Sequence of chain 1.A:
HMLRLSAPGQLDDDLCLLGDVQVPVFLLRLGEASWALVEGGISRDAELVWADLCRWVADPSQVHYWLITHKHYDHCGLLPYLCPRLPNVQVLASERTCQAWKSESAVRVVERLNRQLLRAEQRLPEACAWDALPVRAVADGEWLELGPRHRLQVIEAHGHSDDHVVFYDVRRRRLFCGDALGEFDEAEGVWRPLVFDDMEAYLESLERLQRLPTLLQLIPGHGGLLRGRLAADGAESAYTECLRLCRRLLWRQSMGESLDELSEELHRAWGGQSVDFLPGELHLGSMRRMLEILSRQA

Binding-site contacts:
Ligand atom N14 contacts residue ASP75 of chain 1.A at 3.4 Å (salt-bridge).
Ligand atom C06 contacts residue HIS284 of chain 1.A at 3.9 Å.
Ligand atom C07 contacts residue FE1 of chain 1.C at 2.9 Å.
Ligand atom C01 contacts residue SER287 of chain 1.A at 4.0 Å.
Ligand atom C01 contacts residue HIS284 of chain 1.A at 3.7 Å.
Ligand atom C03 contacts residue LEU279 of chain 1.A at 3.8 Å (hydrophobic).
Ligand atom C03 contacts residue PHE197 of chain 1.A at 3.5 Å (hydrophobic).
Ligand atom C01 contacts residue LEU279 of chain 1.A at 3.6 Å (hydrophobic).
Ligand atom C15 contacts residue ASP75 of chain 1.A at 3.7 Å.
Ligand atom C02 contacts residue LEU279 of chain 1.A at 3.7 Å (hydrophobic).
Ligand atom C15 contacts residue LEU279 of chain 1.A at 3.9 Å (hydrophobic).
Ligand atom O09 contacts residue HIS161 of chain 1.A at 3.0 Å.
Ligand atom O09 contacts residue ASP180 of chain 1.A at 3.0 Å (salt-bridge).
Ligand atom C11 contacts residue SER287 of chain 1.A at 3.5 Å.
Ligand atom N14 contacts residue HIS73 of chain 1.A at 3.7 Å.
Ligand atom C05 contacts residue LEU195 of chain 1.A at 3.6 Å (hydrophobic).
Ligand atom C01 contacts residue PHE197 of chain 1.A at 3.8 Å (hydrophobic).
Ligand atom C04 contacts residue LEU279 of chain 1.A at 4.0 Å (hydrophobic).
Ligand atom C06 contacts residue LEU195 of chain 1.A at 3.6 Å (hydrophobic).
Ligand atom C04 contacts residue PHE197 of chain 1.A at 3.9 Å (hydrophobic).
Ligand atom C07 contacts residue ASP75 of chain 1.A at 3.9 Å.
Ligand atom C11 contacts residue PHE197 of chain 1.A at 3.7 Å (hydrophobic).
Ligand atom C12 contacts residue HIS73 of chain 1.A at 4.0 Å.
Ligand atom O09 contacts residue HIS73 of chain 1.A at 3.8 Å.
Ligand atom O08 contacts residue HIS76 of chain 1.A at 4.0 Å.
Ligand atom O08 contacts residue FE1 of chain 1.B at 3.9 Å.
Ligand atom C15 contacts residue TYR74 of chain 1.A at 4.0 Å (hydrophobic).
Ligand atom C07 contacts residue ASP180 of chain 1.A at 3.4 Å.
Ligand atom O08 contacts residue ASP75 of chain 1.A at 3.1 Å (salt-bridge).
Ligand atom O08 contacts residue ASP180 of chain 1.A at 3.0 Å (salt-bridge).
Ligand atom N14 contacts residue TYR74 of chain 1.A at 3.6 Å.
Ligand atom C10 contacts residue PHE197 of chain 1.A at 3.9 Å (hydrophobic).
Ligand atom O08 contacts residue FE1 of chain 1.C at 2.0 Å.
Ligand atom C13 contacts residue HIS73 of chain 1.A at 3.6 Å.
Ligand atom O09 contacts residue FE1 of chain 1.C at 3.2 Å.
Ligand atom C02 contacts residue PHE197 of chain 1.A at 3.6 Å (hydrophobic).
Ligand atom C02 contacts residue SER287 of chain 1.A at 3.4 Å.
Ligand atom O09 contacts residue FE1 of chain 1.B at 2.5 Å.
Ligand atom C07 contacts residue FE1 of chain 1.B at 3.6 Å.
Ligand atom O08 contacts residue HIS223 of chain 1.A at 2.9 Å (h-bond).

A small-molecule ligand and the protein it binds are described below.
Small molecule (SMILES): O=C(O)c1ccccc1-c1cccnc1